Binding-site contacts:
Ligand atom CAB contacts residue PHE97 of chain 2.A at 3.5 Å (hydrophobic).
Ligand atom FAK contacts residue TYR2 of chain 2.A at 3.3 Å.
Ligand atom CBI contacts residue LEU4 of chain 2.A at 3.6 Å (hydrophobic).
Ligand atom OAD contacts residue ARG116 of chain 2.A at 2.9 Å (salt-bridge).
Ligand atom CBG contacts residue TYR134 of chain 2.A at 3.4 Å (hydrophobic).
Ligand atom OBF contacts residue TRP74 of chain 2.A at 3.0 Å (h-bond).
Ligand atom OAC contacts residue SER136 of chain 2.A at 3.4 Å (h-bond).
Ligand atom FAE contacts residue TYR83 of chain 2.A at 3.4 Å.
Ligand atom CBD contacts residue TRP74 of chain 2.A at 3.6 Å (hydrophobic).
Ligand atom OAA contacts residue SER136 of chain 2.A at 2.3 Å (h-bond).
Ligand atom OAD contacts residue LEU115 of chain 2.A at 3.5 Å.
Ligand atom CBK contacts residue TRP74 of chain 2.A at 3.7 Å (hydrophobic).
Ligand atom CAG contacts residue LEU4 of chain 2.A at 3.2 Å (hydrophobic).
Ligand atom OAB contacts residue ARG138 of chain 2.A at 3.4 Å (salt-bridge).
Ligand atom FAE contacts residue PHE112 of chain 2.A at 2.5 Å.
Ligand atom OAB contacts residue TYR2 of chain 2.A at 3.0 Å (h-bond).
Ligand atom FAJ contacts residue GLY39 of chain 2.A at 3.2 Å.
Ligand atom CAJ contacts residue TYR83 of chain 2.A at 3.4 Å (hydrophobic).
Ligand atom OAA contacts residue TYR134 of chain 2.A at 2.7 Å (h-bond).
Ligand atom CAT contacts residue LEU115 of chain 2.A at 3.7 Å (hydrophobic).
Ligand atom CAW contacts residue MET144 of chain 2.A at 3.0 Å (hydrophobic).
Ligand atom CAP contacts residue HIS105 of chain 2.A at 3.7 Å.
Ligand atom FAA contacts residue LEU152 of chain 2.A at 3.5 Å.
Ligand atom OAB contacts residue MET1 of chain 2.A at 3.2 Å.
Ligand atom CAG contacts residue TYR83 of chain 2.A at 3.0 Å (hydrophobic).
Ligand atom OAC contacts residue ARG138 of chain 2.A at 2.9 Å.
Ligand atom CBM contacts residue LEU115 of chain 2.A at 3.4 Å (hydrophobic).
Ligand atom CAX contacts residue PRO118 of chain 2.A at 3.6 Å (hydrophobic).
Ligand atom OAA contacts residue PRO118 of chain 2.A at 3.3 Å.
Ligand atom CBA contacts residue HIS105 of chain 2.A at 3.5 Å.
Ligand atom CBG contacts residue SER136 of chain 2.A at 3.2 Å.
Ligand atom CBH contacts residue ARG138 of chain 2.A at 3.3 Å.
Ligand atom FAK contacts residue PHE112 of chain 2.A at 3.0 Å.
Ligand atom OAD contacts residue ARG138 of chain 2.A at 2.9 Å (salt-bridge).
Ligand atom CBH contacts residue LEU115 of chain 2.A at 3.4 Å (hydrophobic).
Ligand atom CAI contacts residue PHE112 of chain 2.A at 3.6 Å (hydrophobic).
Ligand atom CAV contacts residue MET144 of chain 2.A at 3.2 Å (hydrophobic).
Ligand atom CAD contacts residue LEU148 of chain 2.A at 3.7 Å (hydrophobic).
Ligand atom CAJ contacts residue LEU4 of chain 2.A at 3.1 Å (hydrophobic).
Ligand atom FAA contacts residue LEU148 of chain 2.A at 3.6 Å.

Sequence of chain 2.A:
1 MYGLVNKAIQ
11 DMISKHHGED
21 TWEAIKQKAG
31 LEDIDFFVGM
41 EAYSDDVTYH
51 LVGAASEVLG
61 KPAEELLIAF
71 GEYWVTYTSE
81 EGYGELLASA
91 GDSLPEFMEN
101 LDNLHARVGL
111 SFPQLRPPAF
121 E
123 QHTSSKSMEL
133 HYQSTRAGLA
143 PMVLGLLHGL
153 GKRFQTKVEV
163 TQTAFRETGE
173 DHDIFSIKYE

A small-molecule ligand and the protein it binds are described below.
Small molecule (SMILES): O=C(O)CCCCN(CCc1cc(F)ccc1OCc1ccc(-c2ccc(C(F)(F)F)cc2)cc1)Cc1ccc(C(=O)O)cc1